Sequence of chain 1.A:
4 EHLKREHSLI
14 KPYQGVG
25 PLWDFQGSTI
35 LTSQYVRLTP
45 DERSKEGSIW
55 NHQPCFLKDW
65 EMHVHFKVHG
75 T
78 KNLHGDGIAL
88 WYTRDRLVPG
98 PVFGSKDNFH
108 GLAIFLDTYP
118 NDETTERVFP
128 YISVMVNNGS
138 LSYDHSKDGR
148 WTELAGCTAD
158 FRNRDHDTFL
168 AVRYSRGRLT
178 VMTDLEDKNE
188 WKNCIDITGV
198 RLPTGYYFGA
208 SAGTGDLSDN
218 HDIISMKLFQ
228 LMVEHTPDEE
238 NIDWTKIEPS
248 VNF

The protein below binds the small molecule below.
Small molecule (SMILES): OC[C@H]1O[C@H](O[C@@H]2[C@@H](O[C@@H]3[C@H](O)[C@H](O)O[C@H](CO)[C@H]3O)O[C@H](CO)[C@@H](O)[C@@H]2O)[C@@H](O)[C@@H](O)[C@@H]1O

Binding-site contacts:
Ligand atom C5 contacts residue ASP213 of chain 1.A at 4.0 Å.
Ligand atom O5 contacts residue ASP213 of chain 1.A at 3.0 Å (salt-bridge).
Ligand atom O4 contacts residue TYR116 of chain 1.A at 4.2 Å.
Ligand atom C4 contacts residue ASP213 of chain 1.A at 3.8 Å.
Ligand atom C6 contacts residue ASP83 of chain 1.A at 3.5 Å.
Ligand atom C3 contacts residue TYR116 of chain 1.A at 3.7 Å (hydrophobic).
Ligand atom O4 contacts residue ASP213 of chain 1.A at 2.5 Å (salt-bridge).
Ligand atom O6 contacts residue LEU214 of chain 1.A at 2.9 Å (h-bond).
Ligand atom C3 contacts residue HIS142 of chain 1.A at 3.7 Å.
Ligand atom O6 contacts residue GLU120 of chain 1.A at 3.9 Å.
Ligand atom O5 contacts residue LEU214 of chain 1.A at 4.2 Å.
Ligand atom O4 contacts residue ASP83 of chain 1.A at 2.6 Å (salt-bridge).
Ligand atom C6 contacts residue TYR116 of chain 1.A at 3.7 Å (hydrophobic).
Ligand atom O4 contacts residue ASN118 of chain 1.A at 2.6 Å (h-bond).
Ligand atom C4 contacts residue ASN118 of chain 1.A at 3.8 Å.
Ligand atom O6 contacts residue GLY212 of chain 1.A at 3.2 Å (h-bond).
Ligand atom C6 contacts residue LEU214 of chain 1.A at 3.6 Å (hydrophobic).
Ligand atom O5 contacts residue TYR116 of chain 1.A at 3.4 Å (h-bond).
Ligand atom C2 contacts residue TYR116 of chain 1.A at 3.4 Å (hydrophobic).
Ligand atom O6 contacts residue ASP213 of chain 1.A at 3.2 Å (salt-bridge).
Ligand atom O5 contacts residue GLY212 of chain 1.A at 4.0 Å.
Ligand atom C5 contacts residue TYR116 of chain 1.A at 3.9 Å (hydrophobic).
Ligand atom C5 contacts residue ASP83 of chain 1.A at 4.1 Å.
Ligand atom O6 contacts residue ASP83 of chain 1.A at 2.8 Å (salt-bridge).
Ligand atom C4 contacts residue ASP83 of chain 1.A at 3.5 Å.
Ligand atom C6 contacts residue ASP213 of chain 1.A at 3.9 Å.
Ligand atom C1 contacts residue ASP213 of chain 1.A at 3.9 Å.
Ligand atom O2 contacts residue ASP213 of chain 1.A at 4.1 Å.
Ligand atom O2 contacts residue GLY212 of chain 1.A at 3.9 Å.
Ligand atom O6 contacts residue TYR116 of chain 1.A at 3.0 Å (h-bond).
Ligand atom C4 contacts residue HIS142 of chain 1.A at 3.6 Å.
Ligand atom O6 contacts residue ASN118 of chain 1.A at 3.1 Å (h-bond).
Ligand atom O3 contacts residue HIS142 of chain 1.A at 3.0 Å (h-bond).
Ligand atom C6 contacts residue ASN118 of chain 1.A at 3.6 Å.
Ligand atom O6 contacts residue LEU80 of chain 1.A at 4.2 Å.
Ligand atom O4 contacts residue HIS142 of chain 1.A at 2.7 Å (h-bond).
Ligand atom C6 contacts residue LEU214 of chain 1.A at 3.9 Å (hydrophobic).
Ligand atom C6 contacts residue ASP213 of chain 1.A at 4.0 Å.
Ligand atom C1 contacts residue TYR116 of chain 1.A at 3.7 Å (hydrophobic).
Ligand atom C3 contacts residue ASN118 of chain 1.A at 4.0 Å.